The small molecule below binds the protein below.
Small molecule (SMILES): OC[C@H]1O[C@@H](O)[C@H](O)[C@@H](O)[C@H]1O

Binding-site contacts:
Ligand atom O5 contacts residue TRP287 of chain 1.CB at 3.3 Å.
Ligand atom C6 contacts residue TRP287 of chain 1.CB at 3.8 Å (hydrophobic).
Ligand atom C4 contacts residue TRP287 of chain 1.CB at 3.4 Å (hydrophobic).
Ligand atom C3 contacts residue ASN254 of chain 1.DB at 4.1 Å.
Ligand atom C2 contacts residue TRP287 of chain 1.CB at 3.8 Å (hydrophobic).
Ligand atom O3 contacts residue TRP287 of chain 1.CB at 3.8 Å.
Ligand atom O3 contacts residue ALA257 of chain 1.DB at 4.5 Å.
Ligand atom C1 contacts residue TRP287 of chain 1.CB at 3.8 Å (hydrophobic).
Ligand atom C5 contacts residue TRP287 of chain 1.CB at 3.9 Å (hydrophobic).
Ligand atom O3 contacts residue ASN254 of chain 1.DB at 3.8 Å.
Ligand atom O1 contacts residue TRP287 of chain 1.CB at 3.0 Å (h-bond).
Ligand atom O4 contacts residue TRP287 of chain 1.CB at 2.1 Å.
Ligand atom O2 contacts residue THR52 of chain 1.CB at 4.4 Å.
Ligand atom O2 contacts residue ASN254 of chain 1.DB at 4.0 Å.
Ligand atom O2 contacts residue SER256 of chain 1.DB at 4.0 Å.
Ligand atom O2 contacts residue ASN55 of chain 1.CB at 3.5 Å (h-bond).
Ligand atom C3 contacts residue TRP287 of chain 1.CB at 4.3 Å (hydrophobic).

Sequence of chain 1.CB:
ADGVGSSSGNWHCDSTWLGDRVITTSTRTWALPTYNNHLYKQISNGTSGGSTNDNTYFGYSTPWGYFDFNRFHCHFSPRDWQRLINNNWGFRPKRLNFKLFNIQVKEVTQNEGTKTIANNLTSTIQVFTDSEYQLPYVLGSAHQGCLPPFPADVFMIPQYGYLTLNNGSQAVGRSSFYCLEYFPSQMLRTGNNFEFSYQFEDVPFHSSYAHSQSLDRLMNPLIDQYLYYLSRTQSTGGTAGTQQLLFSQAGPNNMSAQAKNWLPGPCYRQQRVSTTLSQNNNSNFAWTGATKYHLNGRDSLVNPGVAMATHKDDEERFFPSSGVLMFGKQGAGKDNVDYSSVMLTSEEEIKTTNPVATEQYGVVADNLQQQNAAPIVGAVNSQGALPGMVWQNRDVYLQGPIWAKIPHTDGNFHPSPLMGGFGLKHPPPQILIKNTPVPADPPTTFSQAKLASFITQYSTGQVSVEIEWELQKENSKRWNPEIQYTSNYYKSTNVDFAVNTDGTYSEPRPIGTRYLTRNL

Sequence of chain 1.DB:
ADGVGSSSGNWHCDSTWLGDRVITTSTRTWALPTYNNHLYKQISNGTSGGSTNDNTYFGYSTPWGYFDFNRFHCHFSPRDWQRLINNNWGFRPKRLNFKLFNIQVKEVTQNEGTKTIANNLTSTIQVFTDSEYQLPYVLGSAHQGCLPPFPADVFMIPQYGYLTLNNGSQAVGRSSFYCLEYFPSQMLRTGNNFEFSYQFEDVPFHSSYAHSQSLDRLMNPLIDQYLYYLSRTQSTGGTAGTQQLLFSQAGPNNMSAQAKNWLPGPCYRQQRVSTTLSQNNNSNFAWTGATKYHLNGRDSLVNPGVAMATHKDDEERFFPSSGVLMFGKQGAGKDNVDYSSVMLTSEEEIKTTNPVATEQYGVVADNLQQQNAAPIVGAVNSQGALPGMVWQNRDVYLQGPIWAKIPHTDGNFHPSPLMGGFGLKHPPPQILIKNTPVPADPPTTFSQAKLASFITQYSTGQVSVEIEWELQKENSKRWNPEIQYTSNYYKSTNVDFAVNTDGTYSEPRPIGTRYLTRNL